Sequence of chain 1.C:
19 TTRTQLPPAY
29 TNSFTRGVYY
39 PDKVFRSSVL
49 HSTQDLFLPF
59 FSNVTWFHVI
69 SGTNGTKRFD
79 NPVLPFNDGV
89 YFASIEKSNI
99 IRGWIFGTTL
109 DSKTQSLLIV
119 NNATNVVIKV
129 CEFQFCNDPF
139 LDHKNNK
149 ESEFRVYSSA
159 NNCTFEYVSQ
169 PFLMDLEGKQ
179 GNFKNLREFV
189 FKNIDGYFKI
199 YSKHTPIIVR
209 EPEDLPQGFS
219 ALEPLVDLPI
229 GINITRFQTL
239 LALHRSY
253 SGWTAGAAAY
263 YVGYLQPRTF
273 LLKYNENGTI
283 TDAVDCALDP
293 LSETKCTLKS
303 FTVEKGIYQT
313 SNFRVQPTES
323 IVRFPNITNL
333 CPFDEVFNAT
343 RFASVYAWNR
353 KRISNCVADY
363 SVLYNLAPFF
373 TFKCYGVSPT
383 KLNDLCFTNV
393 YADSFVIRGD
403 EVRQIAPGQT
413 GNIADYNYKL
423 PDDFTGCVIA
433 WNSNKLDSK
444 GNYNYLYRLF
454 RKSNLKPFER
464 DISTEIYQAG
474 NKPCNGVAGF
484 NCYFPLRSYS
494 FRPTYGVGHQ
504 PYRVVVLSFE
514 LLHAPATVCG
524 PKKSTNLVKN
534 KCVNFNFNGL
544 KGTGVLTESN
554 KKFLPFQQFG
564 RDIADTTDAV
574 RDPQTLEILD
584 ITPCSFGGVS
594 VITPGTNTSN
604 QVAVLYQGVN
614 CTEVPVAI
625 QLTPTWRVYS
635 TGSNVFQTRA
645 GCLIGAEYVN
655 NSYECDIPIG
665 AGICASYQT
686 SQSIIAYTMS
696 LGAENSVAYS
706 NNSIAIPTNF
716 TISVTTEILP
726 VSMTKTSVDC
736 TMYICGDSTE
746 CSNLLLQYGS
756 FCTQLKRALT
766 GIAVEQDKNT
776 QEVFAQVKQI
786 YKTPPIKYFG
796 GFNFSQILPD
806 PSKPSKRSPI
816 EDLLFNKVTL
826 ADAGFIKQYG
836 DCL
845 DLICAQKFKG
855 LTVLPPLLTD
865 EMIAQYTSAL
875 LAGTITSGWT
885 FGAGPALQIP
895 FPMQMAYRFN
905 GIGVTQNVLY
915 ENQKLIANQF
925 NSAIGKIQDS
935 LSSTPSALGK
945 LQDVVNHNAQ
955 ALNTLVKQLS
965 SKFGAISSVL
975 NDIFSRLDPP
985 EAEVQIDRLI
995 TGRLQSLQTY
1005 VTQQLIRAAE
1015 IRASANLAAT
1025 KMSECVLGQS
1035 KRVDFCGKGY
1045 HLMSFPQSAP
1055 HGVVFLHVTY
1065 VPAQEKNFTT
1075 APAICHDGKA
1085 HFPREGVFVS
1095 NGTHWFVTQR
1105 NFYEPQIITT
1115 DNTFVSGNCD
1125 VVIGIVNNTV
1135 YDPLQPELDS

Sequence of chain 1.A:
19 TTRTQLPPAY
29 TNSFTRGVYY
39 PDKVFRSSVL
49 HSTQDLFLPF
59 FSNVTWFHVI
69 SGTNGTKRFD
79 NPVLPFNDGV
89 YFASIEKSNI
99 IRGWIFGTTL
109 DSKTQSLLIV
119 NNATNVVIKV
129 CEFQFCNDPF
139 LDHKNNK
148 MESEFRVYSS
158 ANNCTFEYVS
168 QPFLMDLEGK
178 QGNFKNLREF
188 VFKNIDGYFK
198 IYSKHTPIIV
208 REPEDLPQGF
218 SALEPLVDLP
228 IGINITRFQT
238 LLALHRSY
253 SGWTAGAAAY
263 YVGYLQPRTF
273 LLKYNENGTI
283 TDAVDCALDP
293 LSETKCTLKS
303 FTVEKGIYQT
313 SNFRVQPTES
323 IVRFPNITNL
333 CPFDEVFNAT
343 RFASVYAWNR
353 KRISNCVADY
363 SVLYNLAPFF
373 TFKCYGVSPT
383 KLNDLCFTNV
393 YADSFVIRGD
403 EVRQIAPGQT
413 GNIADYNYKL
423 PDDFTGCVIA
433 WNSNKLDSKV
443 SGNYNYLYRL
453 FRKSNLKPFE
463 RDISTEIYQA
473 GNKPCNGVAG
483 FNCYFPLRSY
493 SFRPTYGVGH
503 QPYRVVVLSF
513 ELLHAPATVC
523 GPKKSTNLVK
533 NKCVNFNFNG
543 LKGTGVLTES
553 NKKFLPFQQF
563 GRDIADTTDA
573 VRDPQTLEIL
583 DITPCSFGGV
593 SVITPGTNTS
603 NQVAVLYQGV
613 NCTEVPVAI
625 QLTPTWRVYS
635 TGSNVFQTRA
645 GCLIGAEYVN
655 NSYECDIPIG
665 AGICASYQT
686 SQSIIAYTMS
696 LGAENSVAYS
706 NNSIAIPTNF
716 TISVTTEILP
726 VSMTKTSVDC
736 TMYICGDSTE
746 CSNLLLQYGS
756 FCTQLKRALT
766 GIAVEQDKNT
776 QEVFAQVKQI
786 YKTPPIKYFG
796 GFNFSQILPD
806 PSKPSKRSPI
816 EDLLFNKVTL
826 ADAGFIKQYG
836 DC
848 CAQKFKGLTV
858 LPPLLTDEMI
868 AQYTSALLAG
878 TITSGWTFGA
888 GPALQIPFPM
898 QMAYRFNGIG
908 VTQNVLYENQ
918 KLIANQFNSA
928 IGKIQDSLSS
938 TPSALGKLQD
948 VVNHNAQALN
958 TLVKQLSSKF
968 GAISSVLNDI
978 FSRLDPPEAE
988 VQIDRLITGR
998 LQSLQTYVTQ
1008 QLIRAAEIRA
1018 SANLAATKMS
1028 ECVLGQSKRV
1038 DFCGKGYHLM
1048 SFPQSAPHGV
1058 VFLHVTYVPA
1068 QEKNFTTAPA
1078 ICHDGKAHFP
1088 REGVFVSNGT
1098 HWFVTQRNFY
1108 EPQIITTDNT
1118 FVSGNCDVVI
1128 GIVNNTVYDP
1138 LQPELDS

Binding-site contacts:
Ligand atom O6 contacts residue THR615 of chain 1.C at 4.3 Å.
Ligand atom C3 contacts residue ASN613 of chain 1.C at 3.9 Å.
Ligand atom C8 contacts residue GLN641 of chain 1.C at 4.4 Å.
Ligand atom C7 contacts residue ASN613 of chain 1.C at 4.0 Å.
Ligand atom O7 contacts residue ASN613 of chain 1.C at 4.4 Å.
Ligand atom C1 contacts residue THR615 of chain 1.C at 4.0 Å.
Ligand atom O5 contacts residue ASN613 of chain 1.C at 2.3 Å (h-bond).
Ligand atom N2 contacts residue TYR834 of chain 1.A at 4.2 Å.
Ligand atom O7 contacts residue TYR834 of chain 1.A at 4.2 Å.
Ligand atom C1 contacts residue ASN613 of chain 1.C at 1.4 Å.
Ligand atom C5 contacts residue ASN613 of chain 1.C at 3.6 Å.
Ligand atom C4 contacts residue ASN613 of chain 1.C at 4.3 Å.
Ligand atom C7 contacts residue TYR834 of chain 1.A at 3.8 Å (hydrophobic).
Ligand atom C2 contacts residue ASN613 of chain 1.C at 2.6 Å.
Ligand atom N2 contacts residue ASN613 of chain 1.C at 3.0 Å (h-bond).
Ligand atom O5 contacts residue THR615 of chain 1.C at 4.0 Å.
Ligand atom O7 contacts residue GLY835 of chain 1.A at 4.0 Å.
Ligand atom C8 contacts residue TYR834 of chain 1.A at 3.4 Å (hydrophobic).

This small molecule binds to this protein.
Small molecule (SMILES): CC(=O)N[C@@H]1[C@@H](O)[C@H](O)[C@@H](CO)O[C@H]1O